The small molecule below binds the protein below.
Small molecule (SMILES): CC(C)=CCC/C(C)=C/CO[P](=O)(O)OP(=O)(O)O

Binding-site contacts:
Ligand atom O1A contacts residue ASN57 of chain 1.J at 2.9 Å (h-bond).
Ligand atom O1B contacts residue ASN57 of chain 1.J at 3.3 Å (h-bond).
Ligand atom O2A contacts residue TRP49 of chain 1.J at 2.8 Å.
Ligand atom C4 contacts residue TYR197 of chain 1.J at 3.2 Å (hydrophobic).
Ligand atom PA contacts residue HIS69 of chain 1.J at 3.9 Å.
Ligand atom C5 contacts residue TYR197 of chain 1.J at 3.7 Å (hydrophobic).
Ligand atom O1B contacts residue ARG280 of chain 1.J at 2.8 Å (salt-bridge).
Ligand atom O3A contacts residue PHE242 of chain 1.J at 3.8 Å.
Ligand atom O1A contacts residue MG1 of chain 1.CA at 2.3 Å.
Ligand atom O2B contacts residue ARG54 of chain 1.J at 2.7 Å (salt-bridge).
Ligand atom O1B contacts residue VAL56 of chain 1.J at 3.8 Å.
Ligand atom O2B contacts residue ASN57 of chain 1.J at 3.4 Å (h-bond).
Ligand atom O2A contacts residue ASN57 of chain 1.J at 3.4 Å (h-bond).
Ligand atom C4 contacts residue GLU193 of chain 1.J at 3.0 Å.
Ligand atom O3B contacts residue PHE242 of chain 1.J at 3.6 Å.
Ligand atom O1 contacts residue HIS69 of chain 1.J at 3.3 Å (h-bond).
Ligand atom O1A contacts residue HIS69 of chain 1.J at 3.2 Å.
Ligand atom O2A contacts residue HIS69 of chain 1.J at 2.9 Å (h-bond).
Ligand atom O2A contacts residue ARG54 of chain 1.J at 3.3 Å (salt-bridge).
Ligand atom O3A contacts residue ARG54 of chain 1.J at 3.5 Å (salt-bridge).
Ligand atom PB contacts residue MG1 of chain 1.CA at 3.5 Å.
Ligand atom O1B contacts residue TYR71 of chain 1.J at 3.6 Å.
Ligand atom C3 contacts residue TYR197 of chain 1.J at 3.5 Å (hydrophobic).
Ligand atom PA contacts residue MG1 of chain 1.CA at 3.6 Å.
Ligand atom O2B contacts residue VAL56 of chain 1.J at 3.4 Å.
Ligand atom O3B contacts residue TYR71 of chain 1.J at 3.1 Å (h-bond).
Ligand atom C10 contacts residue GLU193 of chain 1.J at 3.5 Å.
Ligand atom C7 contacts residue TYR71 of chain 1.J at 3.6 Å (hydrophobic).
Ligand atom C6 contacts residue PHE242 of chain 1.J at 3.4 Å (hydrophobic).
Ligand atom C7 contacts residue GLU193 of chain 1.J at 3.7 Å.
Ligand atom C10 contacts residue GLY222 of chain 1.J at 3.8 Å.
Ligand atom C4 contacts residue SAH1 of chain 1.DA at 3.5 Å.
Ligand atom PB contacts residue TYR71 of chain 1.J at 3.8 Å.
Ligand atom C1 contacts residue HIS69 of chain 1.J at 3.7 Å.
Ligand atom O1A contacts residue HIS70 of chain 1.J at 3.8 Å.
Ligand atom PB contacts residue ARG280 of chain 1.J at 3.6 Å.
Ligand atom O1B contacts residue MG1 of chain 1.CA at 2.2 Å.
Ligand atom C1 contacts residue TRP49 of chain 1.J at 3.5 Å (hydrophobic).
Ligand atom O3B contacts residue ARG280 of chain 1.J at 2.8 Å (salt-bridge).
Ligand atom O3A contacts residue TYR71 of chain 1.J at 3.6 Å.

Sequence of chain 1.J:
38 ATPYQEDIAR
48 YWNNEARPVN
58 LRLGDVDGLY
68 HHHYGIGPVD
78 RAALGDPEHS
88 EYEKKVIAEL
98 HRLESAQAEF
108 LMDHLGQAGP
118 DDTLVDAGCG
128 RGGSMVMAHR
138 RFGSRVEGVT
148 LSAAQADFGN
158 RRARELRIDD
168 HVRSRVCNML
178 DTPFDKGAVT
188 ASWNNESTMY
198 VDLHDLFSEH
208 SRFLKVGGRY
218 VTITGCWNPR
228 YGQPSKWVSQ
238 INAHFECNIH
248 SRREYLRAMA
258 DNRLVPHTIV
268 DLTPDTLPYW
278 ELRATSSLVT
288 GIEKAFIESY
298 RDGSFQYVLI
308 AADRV